Sequence of chain 2.A:
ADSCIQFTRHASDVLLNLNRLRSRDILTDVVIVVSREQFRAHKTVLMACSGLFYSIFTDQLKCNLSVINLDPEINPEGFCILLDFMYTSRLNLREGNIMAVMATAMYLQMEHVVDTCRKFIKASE

Binding-site contacts:
Ligand atom C17 contacts residue ASP16 of chain 2.A at 3.5 Å.
Ligand atom C5 contacts residue MET50 of chain 1.A at 3.4 Å (hydrophobic).
Ligand atom N1 contacts residue LEU24 of chain 2.A at 3.5 Å.
Ligand atom C4 contacts residue TYR57 of chain 1.A at 3.5 Å (hydrophobic).
Ligand atom O1 contacts residue ASP16 of chain 2.A at 3.4 Å (salt-bridge).
Ligand atom C7 contacts residue GLY54 of chain 1.A at 3.7 Å.
Ligand atom N2 contacts residue MET50 of chain 1.A at 2.9 Å (h-bond).
Ligand atom O contacts residue GLU114 of chain 1.A at 2.8 Å (salt-bridge).
Ligand atom C5 contacts residue TYR57 of chain 1.A at 3.5 Å (hydrophobic).
Ligand atom C11 contacts residue ASN20 of chain 2.A at 3.4 Å.
Ligand atom C15 contacts residue ALA51 of chain 1.A at 3.7 Å (hydrophobic).
Ligand atom N5 contacts residue ASP16 of chain 2.A at 3.8 Å.
Ligand atom N3 contacts residue GLN112 of chain 1.A at 3.3 Å (h-bond).
Ligand atom C8 contacts residue GLY54 of chain 1.A at 3.4 Å.
Ligand atom N1 contacts residue MET50 of chain 1.A at 3.2 Å (h-bond).
Ligand atom C16 contacts residue ASP16 of chain 2.A at 3.8 Å.
Ligand atom N contacts residue TYR57 of chain 1.A at 3.8 Å.
Ligand atom C contacts residue TYR57 of chain 1.A at 3.5 Å (hydrophobic).
Ligand atom O contacts residue MET113 of chain 1.A at 3.5 Å.
Ligand atom C18 contacts residue ASP16 of chain 2.A at 3.7 Å.
Ligand atom CL contacts residue TYR57 of chain 1.A at 3.8 Å.
Ligand atom N2 contacts residue ASN20 of chain 2.A at 3.8 Å.
Ligand atom C6 contacts residue MET50 of chain 1.A at 3.5 Å (hydrophobic).
Ligand atom N4 contacts residue ALA51 of chain 1.A at 3.1 Å (h-bond).
Ligand atom C4 contacts residue ASN20 of chain 2.A at 3.7 Å.
Ligand atom C contacts residue ASN20 of chain 2.A at 3.7 Å.
Ligand atom O contacts residue GLN112 of chain 1.A at 3.6 Å (h-bond).
Ligand atom CL contacts residue ARG27 of chain 2.A at 3.2 Å.
Ligand atom C9 contacts residue GLY54 of chain 1.A at 3.8 Å.
Ligand atom C5 contacts residue ASN20 of chain 2.A at 3.7 Å.
Ligand atom O1 contacts residue HIS115 of chain 1.A at 3.5 Å.
Ligand atom C3 contacts residue ASN20 of chain 2.A at 3.8 Å.
Ligand atom C14 contacts residue GLN112 of chain 1.A at 3.6 Å.
Ligand atom N4 contacts residue CYS52 of chain 1.A at 3.8 Å.
Ligand atom C18 contacts residue ALA51 of chain 1.A at 3.2 Å (hydrophobic).
Ligand atom N1 contacts residue ALA51 of chain 1.A at 3.5 Å (h-bond).
Ligand atom CL contacts residue LEU24 of chain 2.A at 3.7 Å.
Ligand atom C11 contacts residue ALA51 of chain 1.A at 3.3 Å (hydrophobic).
Ligand atom CL contacts residue ARG23 of chain 2.A at 3.3 Å.
Ligand atom C12 contacts residue CYS52 of chain 1.A at 3.6 Å (hydrophobic).

Sequence of chain 1.A:
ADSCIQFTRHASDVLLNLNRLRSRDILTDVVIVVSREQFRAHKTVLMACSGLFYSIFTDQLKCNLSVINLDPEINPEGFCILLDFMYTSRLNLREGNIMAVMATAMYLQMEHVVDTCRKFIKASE

The small molecule below binds the protein below.
Small molecule (SMILES): CNC(=O)[C@@H](C)Nc1cc(=O)[nH]c2ccc(Nc3ccnc(Cl)c3C#N)cc12